Binding-site contacts:
Ligand atom O contacts residue NAI1 of chain 1.T at 3.2 Å.
Ligand atom C1 contacts residue SER48 of chain 1.D at 3.6 Å.
Ligand atom C contacts residue PHE93 of chain 1.D at 3.5 Å (hydrophobic).
Ligand atom C3 contacts residue PHE93 of chain 1.D at 3.9 Å (hydrophobic).
Ligand atom C4 contacts residue LEU116 of chain 1.D at 3.8 Å (hydrophobic).
Ligand atom C contacts residue SER48 of chain 1.D at 3.6 Å.
Ligand atom C3 contacts residue LEU116 of chain 1.D at 3.8 Å (hydrophobic).
Ligand atom C6 contacts residue LEU309 of chain 1.C at 3.8 Å (hydrophobic).
Ligand atom N contacts residue ZN1 of chain 1.R at 4.1 Å.
Ligand atom C7 contacts residue SER310 of chain 1.C at 3.9 Å.
Ligand atom C contacts residue CYS174 of chain 1.D at 3.5 Å (hydrophobic).
Ligand atom C2 contacts residue NAI1 of chain 1.T at 3.9 Å.
Ligand atom C5 contacts residue NAI1 of chain 1.T at 4.0 Å.
Ligand atom N contacts residue LEU141 of chain 1.D at 4.1 Å.
Ligand atom C3 contacts residue NAI1 of chain 1.T at 3.6 Å.
Ligand atom C6 contacts residue LEU116 of chain 1.D at 3.7 Å (hydrophobic).
Ligand atom C2 contacts residue SER48 of chain 1.D at 3.6 Å.
Ligand atom O contacts residue ZN1 of chain 1.R at 2.1 Å.
Ligand atom C1 contacts residue LEU141 of chain 1.D at 4.2 Å (hydrophobic).
Ligand atom O contacts residue HIS67 of chain 1.D at 3.0 Å (h-bond).
Ligand atom C7 contacts residue LEU309 of chain 1.C at 3.6 Å (hydrophobic).
Ligand atom C contacts residue ZN1 of chain 1.R at 2.8 Å.
Ligand atom C1 contacts residue LEU57 of chain 1.D at 3.8 Å (hydrophobic).
Ligand atom N contacts residue PHE93 of chain 1.D at 3.3 Å.
Ligand atom C7 contacts residue LEU116 of chain 1.D at 3.9 Å (hydrophobic).
Ligand atom C contacts residue NAI1 of chain 1.T at 3.4 Å.
Ligand atom C7 contacts residue ILE318 of chain 1.D at 4.2 Å (hydrophobic).
Ligand atom C6 contacts residue MET306 of chain 1.C at 3.9 Å (hydrophobic).
Ligand atom C contacts residue HIS67 of chain 1.D at 3.2 Å.
Ligand atom N contacts residue NAI1 of chain 1.T at 3.8 Å.
Ligand atom C4 contacts residue NAI1 of chain 1.T at 3.8 Å.
Ligand atom C5 contacts residue LEU116 of chain 1.D at 3.4 Å (hydrophobic).
Ligand atom C4 contacts residue VAL294 of chain 1.D at 3.6 Å (hydrophobic).
Ligand atom O contacts residue CYS174 of chain 1.D at 3.4 Å (h-bond).
Ligand atom O contacts residue SER48 of chain 1.D at 2.7 Å (h-bond).
Ligand atom C7 contacts residue MET306 of chain 1.C at 3.7 Å (hydrophobic).
Ligand atom O contacts residue CYS46 of chain 1.D at 3.5 Å (h-bond).
Ligand atom C5 contacts residue ILE318 of chain 1.D at 3.8 Å (hydrophobic).
Ligand atom N contacts residue SER48 of chain 1.D at 4.0 Å.
Ligand atom C3 contacts residue ILE318 of chain 1.D at 4.2 Å (hydrophobic).

Sequence of chain 1.C:
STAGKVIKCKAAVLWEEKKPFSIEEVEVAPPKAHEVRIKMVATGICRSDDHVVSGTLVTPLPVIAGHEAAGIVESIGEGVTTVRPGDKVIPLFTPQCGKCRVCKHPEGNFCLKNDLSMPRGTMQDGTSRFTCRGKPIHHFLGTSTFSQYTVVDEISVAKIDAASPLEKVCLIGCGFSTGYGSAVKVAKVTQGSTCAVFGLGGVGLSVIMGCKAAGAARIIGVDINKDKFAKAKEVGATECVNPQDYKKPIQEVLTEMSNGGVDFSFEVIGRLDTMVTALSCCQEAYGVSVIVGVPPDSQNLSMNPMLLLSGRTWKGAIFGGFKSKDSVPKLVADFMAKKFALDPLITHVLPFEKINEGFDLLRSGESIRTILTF

Sequence of chain 1.D:
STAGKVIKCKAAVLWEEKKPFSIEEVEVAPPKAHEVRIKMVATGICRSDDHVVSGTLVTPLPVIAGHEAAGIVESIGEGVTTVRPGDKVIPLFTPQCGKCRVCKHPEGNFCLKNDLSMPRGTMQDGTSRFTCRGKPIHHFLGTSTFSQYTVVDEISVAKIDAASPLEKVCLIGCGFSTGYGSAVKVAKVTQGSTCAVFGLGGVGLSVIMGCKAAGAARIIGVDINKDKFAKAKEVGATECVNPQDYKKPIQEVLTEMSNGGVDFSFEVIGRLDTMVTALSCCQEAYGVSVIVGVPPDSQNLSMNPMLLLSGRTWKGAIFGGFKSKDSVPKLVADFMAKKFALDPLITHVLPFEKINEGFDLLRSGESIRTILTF

This small molecule binds to this protein.
Small molecule (SMILES): CCCCC[C@@H](C)NC=O